Sequence of chain 2.A:
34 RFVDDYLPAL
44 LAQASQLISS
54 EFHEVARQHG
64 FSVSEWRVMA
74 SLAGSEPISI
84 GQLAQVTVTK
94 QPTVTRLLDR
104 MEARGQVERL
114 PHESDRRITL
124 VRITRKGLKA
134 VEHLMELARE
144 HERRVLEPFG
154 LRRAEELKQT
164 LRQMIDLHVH

Sequence of chain 1.A:
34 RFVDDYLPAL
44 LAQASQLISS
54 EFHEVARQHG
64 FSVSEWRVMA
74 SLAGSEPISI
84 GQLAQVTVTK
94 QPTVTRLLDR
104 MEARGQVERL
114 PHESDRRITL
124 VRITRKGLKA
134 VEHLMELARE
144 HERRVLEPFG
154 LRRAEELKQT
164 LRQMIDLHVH

A protein and the small-molecule ligand that binds it are described below.
Small molecule (SMILES): O=C(O)CCc1c[nH]c2ccccc12

Binding-site contacts:
Ligand atom C3 contacts residue ARG70 of chain 1.A at 4.0 Å.
Ligand atom C4 contacts residue TYR39 of chain 2.A at 3.7 Å (hydrophobic).
Ligand atom C3A contacts residue ALA42 of chain 2.A at 3.7 Å (hydrophobic).
Ligand atom C2 contacts residue VAL89 of chain 1.A at 3.9 Å (hydrophobic).
Ligand atom C7 contacts residue ARG70 of chain 1.A at 3.9 Å.
Ligand atom C3' contacts residue PRO41 of chain 2.A at 3.3 Å (hydrophobic).
Ligand atom O1 contacts residue HIS56 of chain 1.A at 3.2 Å (h-bond).
Ligand atom O2 contacts residue HIS56 of chain 1.A at 2.6 Å (h-bond).
Ligand atom C5 contacts residue TRP69 of chain 1.A at 3.8 Å (hydrophobic).
Ligand atom C6 contacts residue SER74 of chain 1.A at 3.5 Å.
Ligand atom C1' contacts residue HIS56 of chain 1.A at 3.1 Å.
Ligand atom C3' contacts residue SER52 of chain 1.A at 3.6 Å.
Ligand atom C3A contacts residue ARG70 of chain 1.A at 3.8 Å.
Ligand atom C7A contacts residue ARG70 of chain 1.A at 3.8 Å.
Ligand atom C2 contacts residue ALA42 of chain 2.A at 3.8 Å (hydrophobic).
Ligand atom C6 contacts residue VAL36 of chain 2.A at 3.8 Å (hydrophobic).
Ligand atom C2' contacts residue SER52 of chain 1.A at 3.4 Å.
Ligand atom O2 contacts residue VAL66 of chain 1.A at 3.5 Å.
Ligand atom N1 contacts residue THR90 of chain 1.A at 3.7 Å.
Ligand atom N1 contacts residue ARG70 of chain 1.A at 3.9 Å.
Ligand atom C6 contacts residue ARG70 of chain 1.A at 3.6 Å.
Ligand atom C2 contacts residue ARG70 of chain 1.A at 4.0 Å.
Ligand atom C3' contacts residue ALA45 of chain 2.A at 3.8 Å (hydrophobic).
Ligand atom C1' contacts residue SER52 of chain 1.A at 3.4 Å.
Ligand atom C3 contacts residue ALA42 of chain 2.A at 3.5 Å (hydrophobic).
Ligand atom C3' contacts residue ALA42 of chain 2.A at 3.9 Å (hydrophobic).
Ligand atom C2' contacts residue ARG70 of chain 1.A at 3.3 Å.
Ligand atom C7A contacts residue VAL89 of chain 1.A at 3.7 Å (hydrophobic).
Ligand atom C4 contacts residue TRP69 of chain 1.A at 3.9 Å (hydrophobic).
Ligand atom C7 contacts residue SER74 of chain 1.A at 3.2 Å.
Ligand atom C7A contacts residue ALA42 of chain 2.A at 3.6 Å (hydrophobic).
Ligand atom C2 contacts residue ALA45 of chain 2.A at 3.7 Å (hydrophobic).
Ligand atom O1 contacts residue SER52 of chain 1.A at 2.8 Å (h-bond).
Ligand atom N1 contacts residue VAL89 of chain 1.A at 2.9 Å (h-bond).
Ligand atom C6 contacts residue ALA73 of chain 1.A at 4.0 Å (hydrophobic).
Ligand atom C7 contacts residue VAL89 of chain 1.A at 3.9 Å (hydrophobic).
Ligand atom C7 contacts residue VAL36 of chain 2.A at 3.8 Å (hydrophobic).
Ligand atom C1' contacts residue ARG70 of chain 1.A at 3.4 Å.
Ligand atom O2 contacts residue ARG70 of chain 1.A at 2.8 Å (salt-bridge).
Ligand atom C5 contacts residue TYR39 of chain 2.A at 3.8 Å (hydrophobic).